Sequence of chain 1.A:
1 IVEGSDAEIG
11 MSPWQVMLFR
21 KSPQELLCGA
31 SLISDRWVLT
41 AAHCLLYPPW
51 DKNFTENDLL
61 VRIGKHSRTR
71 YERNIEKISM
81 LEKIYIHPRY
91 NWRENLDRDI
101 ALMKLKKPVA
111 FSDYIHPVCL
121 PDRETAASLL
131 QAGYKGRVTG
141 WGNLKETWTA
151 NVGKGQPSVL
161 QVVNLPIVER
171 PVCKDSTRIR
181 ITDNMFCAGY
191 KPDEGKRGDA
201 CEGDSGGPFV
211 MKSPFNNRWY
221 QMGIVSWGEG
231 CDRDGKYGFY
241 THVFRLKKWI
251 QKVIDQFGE

This small molecule binds to this protein.
Small molecule (SMILES): CC(=O)N[C@@H]1[C@@H](O)[C@H](O)[C@@H](CO)O[C@H]1O

Binding-site contacts:
Ligand atom C5 contacts residue ASN53 of chain 1.A at 3.7 Å.
Ligand atom N2 contacts residue LEU46 of chain 1.A at 4.2 Å.
Ligand atom C7 contacts residue LEU46 of chain 1.A at 4.2 Å (hydrophobic).
Ligand atom C7 contacts residue ASN53 of chain 1.A at 3.4 Å.
Ligand atom C1 contacts residue ASN53 of chain 1.A at 1.4 Å.
Ligand atom N2 contacts residue ASN53 of chain 1.A at 2.8 Å (h-bond).
Ligand atom O7 contacts residue LEU46 of chain 1.A at 4.5 Å.
Ligand atom O5 contacts residue ASN53 of chain 1.A at 2.4 Å (h-bond).
Ligand atom C2 contacts residue ASN53 of chain 1.A at 2.4 Å.
Ligand atom C3 contacts residue ASN53 of chain 1.A at 3.8 Å.
Ligand atom C8 contacts residue ASN53 of chain 1.A at 3.2 Å.
Ligand atom C4 contacts residue ASN53 of chain 1.A at 4.2 Å.